This protein binds this small molecule.
Small molecule (SMILES): CNC(=O)C[C@@H]1NC(=O)c2csc(n2)-c2ccc(-c3nc(NC(=O)[C@H]4CC[C@H](C(=O)O)CC4)cs3)nc2-c2csc(n2)-c2csc(n2)[C@H]([C@@H](O)c2ccccc2)NC(=O)CNC(=O)C2=C(COC)S[C@H](N2)[C@H](C(C)C)NC(=O)c2nc1sc2C

Sequence of chain 1.B:
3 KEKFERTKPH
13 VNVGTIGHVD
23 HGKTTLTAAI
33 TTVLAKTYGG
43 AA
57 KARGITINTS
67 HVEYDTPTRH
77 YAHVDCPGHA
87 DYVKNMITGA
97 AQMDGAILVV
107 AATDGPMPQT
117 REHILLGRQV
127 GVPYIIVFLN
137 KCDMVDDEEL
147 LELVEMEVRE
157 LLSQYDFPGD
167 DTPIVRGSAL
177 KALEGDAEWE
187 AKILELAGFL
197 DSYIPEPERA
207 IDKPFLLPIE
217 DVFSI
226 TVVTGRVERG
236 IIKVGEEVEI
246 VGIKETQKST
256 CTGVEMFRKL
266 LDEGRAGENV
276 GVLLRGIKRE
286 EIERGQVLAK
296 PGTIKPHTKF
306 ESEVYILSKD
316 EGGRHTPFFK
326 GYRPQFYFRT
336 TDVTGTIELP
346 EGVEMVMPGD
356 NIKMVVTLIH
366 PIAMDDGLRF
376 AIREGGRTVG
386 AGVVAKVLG

Binding-site contacts:
Ligand atom CB contacts residue LEU278 of chain 1.B at 3.4 Å (hydrophobic).
Ligand atom CB contacts residue ARG263 of chain 1.B at 3.1 Å.
Ligand atom SG contacts residue VAL275 of chain 1.B at 3.6 Å.
Ligand atom CB3 contacts residue PHE262 of chain 1.B at 3.4 Å (hydrophobic).
Ligand atom CB contacts residue PHE262 of chain 1.B at 3.6 Å (hydrophobic).
Ligand atom C contacts residue ARG263 of chain 1.B at 3.5 Å.
Ligand atom SG contacts residue ARG263 of chain 1.B at 3.6 Å.
Ligand atom CZ contacts residue GLU216 of chain 1.B at 3.5 Å.
Ligand atom CB contacts residue GLU260 of chain 1.B at 3.1 Å.
Ligand atom C contacts residue THR229 of chain 1.B at 3.4 Å.
Ligand atom CE2 contacts residue PHE262 of chain 1.B at 3.4 Å (hydrophobic).
Ligand atom OD1 contacts residue PHE262 of chain 1.B at 2.9 Å (h-bond).
Ligand atom O contacts residue THR257 of chain 1.B at 2.7 Å (h-bond).
Ligand atom O contacts residue GLY258 of chain 1.B at 3.3 Å.
Ligand atom CE2 contacts residue GLU216 of chain 1.B at 3.5 Å.
Ligand atom C contacts residue PHE262 of chain 1.B at 3.5 Å (hydrophobic).
Ligand atom SG contacts residue GLY276 of chain 1.B at 3.4 Å (h-bond).
Ligand atom OB contacts residue THR229 of chain 1.B at 2.6 Å (h-bond).
Ligand atom CE1 contacts residue ASN274 of chain 1.B at 3.6 Å.
Ligand atom CA contacts residue PHE262 of chain 1.B at 3.2 Å (hydrophobic).
Ligand atom O contacts residue ASN274 of chain 1.B at 3.2 Å (h-bond).
Ligand atom CB contacts residue GLY276 of chain 1.B at 3.3 Å.
Ligand atom CA contacts residue PHE262 of chain 1.B at 3.5 Å (hydrophobic).
Ligand atom CA contacts residue ARG263 of chain 1.B at 3.5 Å.
Ligand atom C contacts residue PHE219 of chain 1.B at 3.5 Å (hydrophobic).
Ligand atom CB contacts residue GLU260 of chain 1.B at 3.5 Å.
Ligand atom CA contacts residue PHE219 of chain 1.B at 3.5 Å (hydrophobic).
Ligand atom SG contacts residue ARG263 of chain 1.B at 3.0 Å (salt-bridge).
Ligand atom SG contacts residue ASP217 of chain 1.B at 3.4 Å (salt-bridge).
Ligand atom C contacts residue GLU260 of chain 1.B at 3.4 Å.
Ligand atom CB contacts residue GLU260 of chain 1.B at 3.3 Å.
Ligand atom OB contacts residue ASP217 of chain 1.B at 3.4 Å (salt-bridge).
Ligand atom N contacts residue PHE262 of chain 1.B at 3.4 Å.
Ligand atom CE2 contacts residue ASN274 of chain 1.B at 3.0 Å.
Ligand atom CA contacts residue GLU260 of chain 1.B at 3.3 Å.
Ligand atom CA contacts residue GLU260 of chain 1.B at 3.5 Å.
Ligand atom N contacts residue GLU260 of chain 1.B at 3.5 Å.
Ligand atom CA contacts residue GLU260 of chain 1.B at 3.6 Å.
Ligand atom SG contacts residue GLU260 of chain 1.B at 3.5 Å.
Ligand atom O contacts residue LEU278 of chain 1.B at 3.4 Å.